This small molecule binds to this protein.
Small molecule (SMILES): CC(=O)N[C@@H]1[C@@H](O)[C@H](O)[C@@H](CO)O[C@H]1O

Sequence of chain 1.C:
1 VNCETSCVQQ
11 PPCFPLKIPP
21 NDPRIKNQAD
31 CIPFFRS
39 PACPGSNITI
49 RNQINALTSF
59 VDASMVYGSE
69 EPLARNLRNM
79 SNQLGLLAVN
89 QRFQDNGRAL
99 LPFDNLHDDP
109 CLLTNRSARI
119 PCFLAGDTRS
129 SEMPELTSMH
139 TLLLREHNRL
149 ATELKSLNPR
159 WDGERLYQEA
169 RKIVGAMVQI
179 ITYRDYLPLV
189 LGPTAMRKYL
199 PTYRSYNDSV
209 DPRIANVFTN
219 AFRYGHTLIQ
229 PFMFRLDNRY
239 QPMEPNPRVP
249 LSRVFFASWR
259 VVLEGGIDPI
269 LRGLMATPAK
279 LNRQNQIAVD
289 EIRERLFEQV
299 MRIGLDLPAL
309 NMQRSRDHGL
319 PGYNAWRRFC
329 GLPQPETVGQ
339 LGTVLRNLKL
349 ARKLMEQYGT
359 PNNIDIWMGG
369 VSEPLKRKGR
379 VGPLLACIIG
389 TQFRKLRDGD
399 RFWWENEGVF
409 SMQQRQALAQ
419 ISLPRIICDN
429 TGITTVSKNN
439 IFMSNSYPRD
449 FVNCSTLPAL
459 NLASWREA

Binding-site contacts:
Ligand atom N2 contacts residue ASN77 of chain 1.C at 2.9 Å (h-bond).
Ligand atom C3 contacts residue GLN89 of chain 1.C at 4.3 Å.
Ligand atom C7 contacts residue GLN89 of chain 1.C at 3.1 Å.
Ligand atom C8 contacts residue GLN89 of chain 1.C at 3.4 Å.
Ligand atom O7 contacts residue ASN77 of chain 1.C at 3.5 Å (h-bond).
Ligand atom N2 contacts residue GLN89 of chain 1.C at 3.6 Å (h-bond).
Ligand atom O5 contacts residue ASN77 of chain 1.C at 2.4 Å (h-bond).
Ligand atom C5 contacts residue ASN77 of chain 1.C at 3.7 Å.
Ligand atom O5 contacts residue ASN80 of chain 1.C at 3.3 Å (h-bond).
Ligand atom C2 contacts residue GLN89 of chain 1.C at 4.2 Å.
Ligand atom C1 contacts residue ASN77 of chain 1.C at 1.5 Å.
Ligand atom C3 contacts residue ASN77 of chain 1.C at 3.8 Å.
Ligand atom O7 contacts residue ALA86 of chain 1.C at 3.6 Å.
Ligand atom C7 contacts residue ALA86 of chain 1.C at 4.4 Å (hydrophobic).
Ligand atom C7 contacts residue ASN77 of chain 1.C at 3.4 Å.
Ligand atom C8 contacts residue ALA86 of chain 1.C at 4.3 Å (hydrophobic).
Ligand atom O3 contacts residue GLN89 of chain 1.C at 3.2 Å (h-bond).
Ligand atom O5 contacts residue LEU84 of chain 1.C at 4.1 Å.
Ligand atom C7 contacts residue VAL87 of chain 1.C at 4.2 Å (hydrophobic).
Ligand atom C5 contacts residue ASN80 of chain 1.C at 3.8 Å.
Ligand atom C6 contacts residue ASN80 of chain 1.C at 4.0 Å.
Ligand atom O7 contacts residue GLN89 of chain 1.C at 3.1 Å (h-bond).
Ligand atom O7 contacts residue VAL87 of chain 1.C at 3.1 Å (h-bond).
Ligand atom C2 contacts residue ASN77 of chain 1.C at 2.4 Å.
Ligand atom C4 contacts residue ASN77 of chain 1.C at 4.2 Å.
Ligand atom O6 contacts residue LEU84 of chain 1.C at 3.6 Å.
Ligand atom C1 contacts residue ASN80 of chain 1.C at 3.7 Å.